Sequence of chain 1.B:
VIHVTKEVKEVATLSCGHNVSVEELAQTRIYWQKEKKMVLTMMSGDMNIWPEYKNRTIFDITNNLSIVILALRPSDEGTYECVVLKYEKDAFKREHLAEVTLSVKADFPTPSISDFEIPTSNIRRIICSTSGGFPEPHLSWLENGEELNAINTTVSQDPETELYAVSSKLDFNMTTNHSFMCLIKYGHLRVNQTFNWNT

This protein binds this small molecule.
Small molecule (SMILES): CC(=O)N[C@@H]1[C@@H](O)[C@H](O)[C@@H](CO)O[C@H]1O

Binding-site contacts:
Ligand atom C6 contacts residue NAG1 of chain 1.T at 3.5 Å.
Ligand atom O5 contacts residue ASN192 of chain 1.B at 3.0 Å (h-bond).
Ligand atom C8 contacts residue ARG190 of chain 1.B at 4.1 Å.
Ligand atom O3 contacts residue NAG1 of chain 1.T at 4.4 Å.
Ligand atom C7 contacts residue MET181 of chain 1.B at 4.2 Å (hydrophobic).
Ligand atom O7 contacts residue LEU183 of chain 1.B at 4.2 Å.
Ligand atom C5 contacts residue ASN192 of chain 1.B at 4.4 Å.
Ligand atom C2 contacts residue MET181 of chain 1.B at 4.0 Å (hydrophobic).
Ligand atom C5 contacts residue NAG1 of chain 1.T at 4.2 Å.
Ligand atom N2 contacts residue ASN192 of chain 1.B at 3.8 Å.
Ligand atom O7 contacts residue ASN192 of chain 1.B at 4.3 Å.
Ligand atom C7 contacts residue ASN192 of chain 1.B at 4.2 Å.
Ligand atom C8 contacts residue LEU183 of chain 1.B at 4.1 Å (hydrophobic).
Ligand atom O6 contacts residue NAG1 of chain 1.T at 3.9 Å.
Ligand atom O7 contacts residue ARG190 of chain 1.B at 3.4 Å.
Ligand atom C8 contacts residue MET181 of chain 1.B at 4.1 Å (hydrophobic).
Ligand atom N2 contacts residue MET181 of chain 1.B at 3.4 Å.
Ligand atom C7 contacts residue ARG190 of chain 1.B at 4.4 Å.
Ligand atom C1 contacts residue MET181 of chain 1.B at 3.4 Å (hydrophobic).
Ligand atom C1 contacts residue ASN192 of chain 1.B at 2.5 Å.
Ligand atom O4 contacts residue NAG1 of chain 1.T at 2.5 Å.
Ligand atom C2 contacts residue ASN192 of chain 1.B at 3.3 Å.
Ligand atom C4 contacts residue NAG1 of chain 1.T at 3.4 Å.